The small molecule below binds the protein below.
Small molecule (SMILES): CN(C)Cc1c(O)ccc2ccccc12

Binding-site contacts:
Ligand atom C11 contacts residue LEU320 of chain 2.A at 3.7 Å (hydrophobic).
Ligand atom C14 contacts residue SER318 of chain 2.A at 4.1 Å.
Ligand atom C06 contacts residue PHE343 of chain 2.A at 4.5 Å (hydrophobic).
Ligand atom C04 contacts residue GLU330 of chain 2.A at 4.0 Å.
Ligand atom C08 contacts residue LYS345 of chain 2.A at 4.1 Å.
Ligand atom C09 contacts residue LEU320 of chain 2.A at 4.0 Å (hydrophobic).
Ligand atom C14 contacts residue LEU320 of chain 2.A at 4.0 Å (hydrophobic).
Ligand atom O01 contacts residue ASP334 of chain 2.A at 2.6 Å (salt-bridge).
Ligand atom C03 contacts residue LEU320 of chain 2.A at 4.4 Å (hydrophobic).
Ligand atom O01 contacts residue GLU330 of chain 2.A at 3.0 Å.
Ligand atom C08 contacts residue PHE343 of chain 2.A at 4.3 Å (hydrophobic).
Ligand atom C08 contacts residue GLU337 of chain 2.A at 4.2 Å.
Ligand atom C12 contacts residue GLU330 of chain 2.A at 3.8 Å.
Ligand atom C05 contacts residue LEU320 of chain 2.A at 4.0 Å (hydrophobic).
Ligand atom C14 contacts residue VAL316 of chain 2.A at 3.9 Å (hydrophobic).
Ligand atom C10 contacts residue ASP334 of chain 2.A at 3.3 Å.
Ligand atom C06 contacts residue LYS345 of chain 2.A at 4.1 Å.
Ligand atom C08 contacts residue GLY333 of chain 2.A at 4.3 Å.
Ligand atom C11 contacts residue LYS345 of chain 2.A at 3.8 Å.
Ligand atom C15 contacts residue VAL316 of chain 2.A at 3.6 Å (hydrophobic).
Ligand atom C10 contacts residue LEU320 of chain 2.A at 4.3 Å (hydrophobic).
Ligand atom C07 contacts residue ASP334 of chain 2.A at 3.4 Å.
Ligand atom C15 contacts residue LEU320 of chain 2.A at 3.6 Å (hydrophobic).
Ligand atom C10 contacts residue GLU337 of chain 2.A at 4.1 Å.
Ligand atom C10 contacts residue LYS345 of chain 2.A at 4.4 Å.
Ligand atom C07 contacts residue GLU330 of chain 2.A at 4.1 Å.
Ligand atom C06 contacts residue LEU320 of chain 2.A at 3.7 Å (hydrophobic).
Ligand atom C10 contacts residue GLY333 of chain 2.A at 3.9 Å.
Ligand atom C11 contacts residue PHE343 of chain 2.A at 3.5 Å (hydrophobic).
Ligand atom C15 contacts residue LYS345 of chain 2.A at 3.7 Å.
Ligand atom C08 contacts residue LEU320 of chain 2.A at 3.9 Å (hydrophobic).
Ligand atom C11 contacts residue VAL316 of chain 2.A at 4.4 Å (hydrophobic).
Ligand atom C15 contacts residue PHE343 of chain 2.A at 4.3 Å (hydrophobic).
Ligand atom C14 contacts residue LYS345 of chain 2.A at 4.4 Å.

Sequence of chain 2.A:
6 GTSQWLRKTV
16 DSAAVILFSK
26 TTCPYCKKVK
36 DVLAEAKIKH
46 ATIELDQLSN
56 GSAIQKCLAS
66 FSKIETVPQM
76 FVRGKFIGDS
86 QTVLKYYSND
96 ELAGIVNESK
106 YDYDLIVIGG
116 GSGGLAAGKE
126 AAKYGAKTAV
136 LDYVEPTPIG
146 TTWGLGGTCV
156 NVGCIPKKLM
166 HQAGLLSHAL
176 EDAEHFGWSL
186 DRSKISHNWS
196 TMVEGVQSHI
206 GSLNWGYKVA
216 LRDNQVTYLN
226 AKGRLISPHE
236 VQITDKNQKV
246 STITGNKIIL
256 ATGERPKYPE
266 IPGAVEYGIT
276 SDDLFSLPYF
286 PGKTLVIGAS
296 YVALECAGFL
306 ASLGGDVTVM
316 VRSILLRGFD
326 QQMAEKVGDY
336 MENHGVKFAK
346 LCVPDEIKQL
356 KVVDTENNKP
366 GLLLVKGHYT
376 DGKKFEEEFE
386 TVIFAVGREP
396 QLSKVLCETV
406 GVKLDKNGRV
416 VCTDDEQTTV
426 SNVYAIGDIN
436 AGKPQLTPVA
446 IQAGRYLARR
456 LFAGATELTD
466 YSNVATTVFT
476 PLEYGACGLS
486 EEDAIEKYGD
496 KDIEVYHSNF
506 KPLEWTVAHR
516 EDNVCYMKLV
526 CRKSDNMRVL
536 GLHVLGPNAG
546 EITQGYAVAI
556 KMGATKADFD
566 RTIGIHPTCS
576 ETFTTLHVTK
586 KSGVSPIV